Sequence of chain 20.B:
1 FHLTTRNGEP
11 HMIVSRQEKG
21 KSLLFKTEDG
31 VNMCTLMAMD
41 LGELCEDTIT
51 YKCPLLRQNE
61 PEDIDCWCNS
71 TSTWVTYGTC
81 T

This protein binds this small molecule.
Small molecule (SMILES): CC(=O)N[C@@H]1[C@@H](O)[C@H](O)[C@@H](CO)O[C@H]1O

Sequence of chain 20.A:
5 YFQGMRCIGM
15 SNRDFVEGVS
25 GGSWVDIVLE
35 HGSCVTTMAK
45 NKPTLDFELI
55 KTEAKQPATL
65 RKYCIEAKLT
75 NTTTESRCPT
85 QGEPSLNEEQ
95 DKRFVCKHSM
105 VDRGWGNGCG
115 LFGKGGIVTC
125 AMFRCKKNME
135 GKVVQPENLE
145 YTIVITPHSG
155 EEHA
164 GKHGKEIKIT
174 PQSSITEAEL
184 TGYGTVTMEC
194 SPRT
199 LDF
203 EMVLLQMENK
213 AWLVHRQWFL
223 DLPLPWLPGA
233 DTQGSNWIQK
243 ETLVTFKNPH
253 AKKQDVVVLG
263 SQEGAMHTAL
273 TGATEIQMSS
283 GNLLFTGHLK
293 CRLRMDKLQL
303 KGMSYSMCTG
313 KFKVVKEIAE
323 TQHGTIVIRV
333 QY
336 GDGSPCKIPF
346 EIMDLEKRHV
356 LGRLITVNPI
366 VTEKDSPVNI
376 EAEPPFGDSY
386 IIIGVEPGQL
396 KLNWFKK

Binding-site contacts:
Ligand atom O6 contacts residue THR48 of chain 20.B at 4.0 Å.
Ligand atom C8 contacts residue MET126 of chain 20.A at 3.7 Å (hydrophobic).
Ligand atom C7 contacts residue ASN75 of chain 20.A at 2.8 Å.
Ligand atom O3 contacts residue NAG1 of chain 20.N at 2.4 Å (h-bond).
Ligand atom C4 contacts residue ASN75 of chain 20.A at 4.0 Å.
Ligand atom O6 contacts residue GLU46 of chain 20.B at 3.8 Å.
Ligand atom O4 contacts residue NAG1 of chain 20.N at 1.6 Å.
Ligand atom C8 contacts residue PHE98 of chain 20.A at 3.6 Å (hydrophobic).
Ligand atom C5 contacts residue ASN75 of chain 20.A at 3.2 Å.
Ligand atom C2 contacts residue ASN75 of chain 20.A at 2.6 Å.
Ligand atom C6 contacts residue NAG1 of chain 20.N at 3.4 Å.
Ligand atom O6 contacts residue ASN75 of chain 20.A at 3.8 Å.
Ligand atom O6 contacts residue NAG1 of chain 20.N at 4.1 Å.
Ligand atom C6 contacts residue ASN75 of chain 20.A at 3.8 Å.
Ligand atom C6 contacts residue CYS45 of chain 20.B at 4.4 Å (hydrophobic).
Ligand atom C3 contacts residue ASN75 of chain 20.A at 3.5 Å.
Ligand atom O7 contacts residue ASN75 of chain 20.A at 3.2 Å (h-bond).
Ligand atom C8 contacts residue ASN75 of chain 20.A at 3.0 Å.
Ligand atom C4 contacts residue NAG1 of chain 20.N at 2.9 Å.
Ligand atom O5 contacts residue ASN75 of chain 20.A at 2.1 Å (h-bond).
Ligand atom C5 contacts residue NAG1 of chain 20.N at 3.7 Å.
Ligand atom N2 contacts residue ASN75 of chain 20.A at 3.0 Å (h-bond).
Ligand atom C3 contacts residue NAG1 of chain 20.N at 3.3 Å.
Ligand atom C1 contacts residue ASN75 of chain 20.A at 1.3 Å.
Ligand atom O5 contacts residue THR48 of chain 20.B at 4.0 Å.
Ligand atom C6 contacts residue THR48 of chain 20.B at 4.4 Å.
Ligand atom C2 contacts residue NAG1 of chain 20.N at 4.1 Å.
Ligand atom O7 contacts residue MET126 of chain 20.A at 3.1 Å.
Ligand atom O6 contacts residue CYS45 of chain 20.B at 3.4 Å (h-bond).
Ligand atom C7 contacts residue MET126 of chain 20.A at 3.8 Å (hydrophobic).